Sequence of chain 1.A:
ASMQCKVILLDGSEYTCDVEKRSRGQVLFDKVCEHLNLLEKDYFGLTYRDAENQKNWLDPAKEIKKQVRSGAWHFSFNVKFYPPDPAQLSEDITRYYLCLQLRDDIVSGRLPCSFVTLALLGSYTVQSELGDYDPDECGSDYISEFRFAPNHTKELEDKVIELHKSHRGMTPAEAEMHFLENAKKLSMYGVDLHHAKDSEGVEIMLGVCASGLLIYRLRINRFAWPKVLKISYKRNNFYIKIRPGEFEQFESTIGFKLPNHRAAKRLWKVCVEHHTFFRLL

This small molecule binds to this protein.
Small molecule (SMILES): C[C@@H](O)[C@H](NC(=O)CN)C(=O)N[C@@H](Cc1ccc(O)cc1)C(=O)N[C@@H](Cc1ccccc1)C(=O)N[C@H](C(=O)N[C@@H](CC1=NC=NC1)C(=O)N[C@H](C=O)CCC(=O)O)[C@@H](C)O

Binding-site contacts:
Ligand atom OE1 contacts residue HIS277 of chain 1.A at 2.6 Å (h-bond).
Ligand atom OG1 contacts residue SER234 of chain 1.A at 3.6 Å.
Ligand atom O contacts residue TYR235 of chain 1.A at 2.9 Å (h-bond).
Ligand atom CE2 contacts residue VAL274 of chain 1.A at 3.8 Å (hydrophobic).
Ligand atom O contacts residue LYS232 of chain 1.A at 3.2 Å.
Ligand atom CB contacts residue HIS277 of chain 1.A at 3.2 Å.
Ligand atom CA contacts residue TYR235 of chain 1.A at 3.1 Å (hydrophobic).
Ligand atom CD2 contacts residue LYS232 of chain 1.A at 3.6 Å.
Ligand atom O contacts residue HIS277 of chain 1.A at 3.6 Å.
Ligand atom CG2 contacts residue VAL230 of chain 1.A at 3.4 Å (hydrophobic).
Ligand atom OG1 contacts residue LEU231 of chain 1.A at 3.2 Å (h-bond).
Ligand atom O contacts residue SER234 of chain 1.A at 3.0 Å.
Ligand atom OH contacts residue HIS277 of chain 1.A at 2.8 Å (h-bond).
Ligand atom CG contacts residue PRO228 of chain 1.A at 3.1 Å (hydrophobic).
Ligand atom CZ contacts residue HIS277 of chain 1.A at 3.7 Å.
Ligand atom CZ contacts residue LYS232 of chain 1.A at 3.4 Å.
Ligand atom CD contacts residue HIS277 of chain 1.A at 3.4 Å.
Ligand atom OH contacts residue THR278 of chain 1.A at 3.4 Å (h-bond).
Ligand atom CG contacts residue TRP227 of chain 1.A at 3.2 Å (hydrophobic).
Ligand atom CG contacts residue VAL274 of chain 1.A at 3.6 Å (hydrophobic).
Ligand atom CB contacts residue PRO228 of chain 1.A at 3.5 Å (hydrophobic).
Ligand atom CB contacts residue VAL230 of chain 1.A at 3.3 Å (hydrophobic).
Ligand atom CD1 contacts residue ILE233 of chain 1.A at 3.7 Å (hydrophobic).
Ligand atom N contacts residue ILE233 of chain 1.A at 2.9 Å (h-bond).
Ligand atom CD2 contacts residue VAL274 of chain 1.A at 3.7 Å (hydrophobic).
Ligand atom CA contacts residue SER234 of chain 1.A at 3.7 Å.
Ligand atom CE2 contacts residue LYS232 of chain 1.A at 3.2 Å.
Ligand atom CA contacts residue ILE233 of chain 1.A at 3.6 Å (hydrophobic).
Ligand atom CG2 contacts residue HIS277 of chain 1.A at 3.7 Å.
Ligand atom OG1 contacts residue VAL230 of chain 1.A at 2.4 Å (h-bond).
Ligand atom CG2 contacts residue LYS232 of chain 1.A at 3.2 Å.
Ligand atom CB contacts residue VAL230 of chain 1.A at 3.6 Å (hydrophobic).
Ligand atom N contacts residue TYR235 of chain 1.A at 3.4 Å (h-bond).
Ligand atom OE2 contacts residue ARG281 of chain 1.A at 2.9 Å (salt-bridge).
Ligand atom CE1 contacts residue HIS277 of chain 1.A at 3.7 Å.
Ligand atom CB contacts residue VAL274 of chain 1.A at 3.7 Å (hydrophobic).
Ligand atom O contacts residue ILE233 of chain 1.A at 3.0 Å (h-bond).
Ligand atom N contacts residue LEU231 of chain 1.A at 3.1 Å (h-bond).
Ligand atom CB contacts residue ILE233 of chain 1.A at 3.5 Å (hydrophobic).
Ligand atom C contacts residue ILE233 of chain 1.A at 3.8 Å (hydrophobic).